Sequence of chain 1.J:
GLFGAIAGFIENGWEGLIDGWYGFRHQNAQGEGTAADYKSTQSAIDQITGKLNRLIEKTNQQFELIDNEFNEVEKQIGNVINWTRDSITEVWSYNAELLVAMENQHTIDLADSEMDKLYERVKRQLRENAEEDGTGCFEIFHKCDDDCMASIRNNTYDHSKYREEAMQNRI

This protein binds this small molecule.
Small molecule (SMILES): CC(=O)N[C@@H]1[C@@H](O)[C@H](O)[C@@H](CO)O[C@H]1O

Binding-site contacts:
Ligand atom O7 contacts residue GLU72 of chain 1.J at 4.3 Å.
Ligand atom C3 contacts residue ASN82 of chain 1.J at 3.8 Å.
Ligand atom N2 contacts residue ASN82 of chain 1.J at 3.0 Å (h-bond).
Ligand atom C7 contacts residue LYS75 of chain 1.J at 3.6 Å.
Ligand atom C8 contacts residue GLY78 of chain 1.J at 3.7 Å.
Ligand atom N2 contacts residue GLY78 of chain 1.J at 4.4 Å.
Ligand atom C4 contacts residue ASN82 of chain 1.J at 4.2 Å.
Ligand atom C8 contacts residue ASN79 of chain 1.J at 3.7 Å.
Ligand atom C7 contacts residue GLU72 of chain 1.J at 3.8 Å.
Ligand atom C1 contacts residue ASN82 of chain 1.J at 1.4 Å.
Ligand atom C7 contacts residue ASN79 of chain 1.J at 3.8 Å.
Ligand atom C7 contacts residue ASN82 of chain 1.J at 3.7 Å.
Ligand atom C2 contacts residue ASN82 of chain 1.J at 2.5 Å.
Ligand atom O7 contacts residue ASN79 of chain 1.J at 3.4 Å (h-bond).
Ligand atom C8 contacts residue GLU72 of chain 1.J at 3.5 Å.
Ligand atom O5 contacts residue ASN82 of chain 1.J at 2.3 Å (h-bond).
Ligand atom C8 contacts residue LYS75 of chain 1.J at 3.7 Å.
Ligand atom O7 contacts residue ASN82 of chain 1.J at 4.0 Å.
Ligand atom C7 contacts residue GLY78 of chain 1.J at 4.3 Å.
Ligand atom C3 contacts residue GLU72 of chain 1.J at 3.9 Å.
Ligand atom O3 contacts residue GLU72 of chain 1.J at 2.9 Å (salt-bridge).
Ligand atom C5 contacts residue ASN82 of chain 1.J at 3.6 Å.
Ligand atom N2 contacts residue GLU72 of chain 1.J at 4.2 Å.
Ligand atom O7 contacts residue LYS75 of chain 1.J at 3.0 Å (salt-bridge).